Sequence of chain 2.B:
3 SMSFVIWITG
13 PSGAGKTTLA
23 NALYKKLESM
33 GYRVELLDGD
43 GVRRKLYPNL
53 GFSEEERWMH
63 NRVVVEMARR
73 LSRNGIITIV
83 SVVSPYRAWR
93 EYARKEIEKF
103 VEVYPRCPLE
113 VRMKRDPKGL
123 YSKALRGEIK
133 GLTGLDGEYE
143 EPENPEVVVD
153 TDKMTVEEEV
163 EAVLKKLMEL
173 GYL

Binding-site contacts:
Ligand atom O3A contacts residue VAL85 of chain 2.B at 3.4 Å.
Ligand atom O2B contacts residue ARG59 of chain 2.B at 2.8 Å (salt-bridge).
Ligand atom C2 contacts residue PHE54 of chain 2.B at 3.6 Å (hydrophobic).
Ligand atom O2B contacts residue PRO87 of chain 2.B at 3.4 Å.
Ligand atom O3B contacts residue VAL85 of chain 2.B at 3.6 Å.
Ligand atom N7 contacts residue THR135 of chain 2.B at 3.3 Å (h-bond).
Ligand atom O3' contacts residue LYS120 of chain 2.B at 3.2 Å (salt-bridge).
Ligand atom O1A contacts residue ARG45 of chain 2.B at 2.9 Å (salt-bridge).
Ligand atom C8 contacts residue LEU134 of chain 2.B at 3.8 Å (hydrophobic).
Ligand atom C6 contacts residue ARG59 of chain 2.B at 3.8 Å.
Ligand atom N6 contacts residue GLY133 of chain 2.B at 2.7 Å (h-bond).
Ligand atom N3 contacts residue PHE54 of chain 2.B at 3.6 Å.
Ligand atom O3' contacts residue ANP1 of chain 2.P at 2.5 Å (h-bond).
Ligand atom O4' contacts residue PHE54 of chain 2.B at 3.2 Å.
Ligand atom O2' contacts residue SER14 of chain 2.B at 3.3 Å.
Ligand atom C5 contacts residue ARG59 of chain 2.B at 3.6 Å.
Ligand atom N7 contacts residue ARG59 of chain 2.B at 3.1 Å (salt-bridge).
Ligand atom C4 contacts residue PHE54 of chain 2.B at 3.7 Å (hydrophobic).
Ligand atom O5' contacts residue PHE54 of chain 2.B at 3.7 Å.
Ligand atom O1B contacts residue ARG45 of chain 2.B at 3.0 Å (salt-bridge).
Ligand atom N6 contacts residue LYS132 of chain 2.B at 3.0 Å (salt-bridge).
Ligand atom N6 contacts residue ARG59 of chain 2.B at 3.5 Å (salt-bridge).
Ligand atom C3' contacts residue ANP1 of chain 2.P at 3.6 Å.
Ligand atom O2A contacts residue VAL84 of chain 2.B at 3.4 Å.
Ligand atom O2' contacts residue ANP1 of chain 2.P at 3.0 Å (h-bond).
Ligand atom O3B contacts residue ASN63 of chain 2.B at 3.0 Å (h-bond).
Ligand atom O1A contacts residue GLY41 of chain 2.B at 3.7 Å.
Ligand atom C6 contacts residue GLY133 of chain 2.B at 3.8 Å.
Ligand atom C8 contacts residue THR135 of chain 2.B at 3.6 Å.
Ligand atom N7 contacts residue LEU134 of chain 2.B at 3.8 Å.
Ligand atom O1B contacts residue HIS62 of chain 2.B at 3.3 Å.
Ligand atom N1 contacts residue PHE54 of chain 2.B at 3.8 Å.
Ligand atom O1A contacts residue HIS62 of chain 2.B at 3.0 Å (h-bond).
Ligand atom O1B contacts residue ASN63 of chain 2.B at 3.6 Å.
Ligand atom N6 contacts residue LEU134 of chain 2.B at 3.5 Å (h-bond).
Ligand atom O2A contacts residue GLY41 of chain 2.B at 3.8 Å.
Ligand atom O1B contacts residue ARG59 of chain 2.B at 3.6 Å.
Ligand atom C5 contacts residue PHE54 of chain 2.B at 3.8 Å (hydrophobic).
Ligand atom O2A contacts residue VAL85 of chain 2.B at 2.9 Å (h-bond).
Ligand atom O3B contacts residue SER86 of chain 2.B at 3.2 Å (h-bond).

The small molecule below binds the protein below.
Small molecule (SMILES): Nc1ncnc2c1ncn2[C@@H]1O[C@H](CO[P](=O)(O)OS(=O)(=O)O)[C@@H](O)[C@H]1O